A small-molecule ligand and the protein it binds are described below.
Small molecule (SMILES): CC(=O)N[C@@H]1[C@@H](O)[C@H](O)[C@@H](CO)O[C@H]1O

Binding-site contacts:
Ligand atom C5 contacts residue ASN11 of chain 1.B at 3.8 Å.
Ligand atom O7 contacts residue ASN11 of chain 1.B at 4.2 Å.
Ligand atom C7 contacts residue ASN11 of chain 1.B at 3.8 Å.
Ligand atom C2 contacts residue ASN11 of chain 1.B at 2.5 Å.
Ligand atom O5 contacts residue ASN11 of chain 1.B at 2.4 Å (h-bond).
Ligand atom C8 contacts residue PHE6 of chain 1.B at 4.0 Å (hydrophobic).
Ligand atom C7 contacts residue GLY7 of chain 1.B at 3.8 Å.
Ligand atom N2 contacts residue ASN11 of chain 1.B at 3.0 Å (h-bond).
Ligand atom O7 contacts residue GLY7 of chain 1.B at 3.6 Å.
Ligand atom C8 contacts residue GLY7 of chain 1.B at 3.8 Å.
Ligand atom C8 contacts residue LEU36 of chain 1.B at 3.7 Å (hydrophobic).
Ligand atom C8 contacts residue PHE10 of chain 1.B at 3.9 Å (hydrophobic).
Ligand atom C1 contacts residue ASN11 of chain 1.B at 1.5 Å.
Ligand atom C3 contacts residue ASN11 of chain 1.B at 3.8 Å.
Ligand atom C4 contacts residue ASN11 of chain 1.B at 4.2 Å.

Sequence of chain 1.B:
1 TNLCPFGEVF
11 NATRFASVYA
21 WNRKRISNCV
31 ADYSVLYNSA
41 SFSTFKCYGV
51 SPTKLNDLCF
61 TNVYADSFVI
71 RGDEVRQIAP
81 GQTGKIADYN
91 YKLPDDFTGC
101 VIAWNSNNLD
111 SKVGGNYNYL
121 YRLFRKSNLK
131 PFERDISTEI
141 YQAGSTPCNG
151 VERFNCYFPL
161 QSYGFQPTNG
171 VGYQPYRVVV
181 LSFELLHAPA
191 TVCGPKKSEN